The protein below binds the small molecule below.
Small molecule (SMILES): CC(=O)N[C@H]1[C@H](O[C@H]2[C@H](O)[C@@H](NC(C)=O)CO[C@@H]2CO)O[C@H](CO)[C@@H](O)[C@@H]1O

Sequence of chain 29.E:
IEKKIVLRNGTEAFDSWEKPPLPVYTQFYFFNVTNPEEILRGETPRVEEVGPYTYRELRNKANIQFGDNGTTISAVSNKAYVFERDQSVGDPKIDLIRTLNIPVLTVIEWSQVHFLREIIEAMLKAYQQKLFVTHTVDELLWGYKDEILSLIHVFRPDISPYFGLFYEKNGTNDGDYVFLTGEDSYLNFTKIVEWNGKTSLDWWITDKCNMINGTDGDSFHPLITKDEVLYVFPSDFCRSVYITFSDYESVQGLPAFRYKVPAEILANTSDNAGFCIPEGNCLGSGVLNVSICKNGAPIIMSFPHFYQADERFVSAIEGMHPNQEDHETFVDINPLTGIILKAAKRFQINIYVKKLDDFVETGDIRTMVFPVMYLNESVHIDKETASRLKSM

Binding-site contacts:
Ligand atom C8 contacts residue ARG324 of chain 29.E at 4.2 Å.
Ligand atom C1 contacts residue ASN280 of chain 29.E at 1.4 Å.
Ligand atom C4 contacts residue ASN280 of chain 29.E at 4.2 Å.
Ligand atom C5 contacts residue ASN280 of chain 29.E at 3.7 Å.
Ligand atom C2 contacts residue ASN280 of chain 29.E at 2.5 Å.
Ligand atom N2 contacts residue ASN280 of chain 29.E at 2.9 Å (h-bond).
Ligand atom C3 contacts residue ASN280 of chain 29.E at 3.8 Å.
Ligand atom O5 contacts residue ASN280 of chain 29.E at 2.4 Å (h-bond).
Ligand atom C7 contacts residue ASN280 of chain 29.E at 3.9 Å.
Ligand atom O7 contacts residue ASN280 of chain 29.E at 4.4 Å.
Ligand atom C8 contacts residue GLY296 of chain 29.E at 4.4 Å.